Sequence of chain 1.F:
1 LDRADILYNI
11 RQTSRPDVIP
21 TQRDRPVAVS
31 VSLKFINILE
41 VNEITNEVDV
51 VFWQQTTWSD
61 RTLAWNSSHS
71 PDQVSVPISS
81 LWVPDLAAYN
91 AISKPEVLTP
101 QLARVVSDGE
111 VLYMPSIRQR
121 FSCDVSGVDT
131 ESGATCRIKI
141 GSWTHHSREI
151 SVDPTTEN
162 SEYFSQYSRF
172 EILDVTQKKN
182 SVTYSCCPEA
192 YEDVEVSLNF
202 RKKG

Binding-site contacts:
Ligand atom C4 contacts residue MET114 of chain 1.G at 4.3 Å (hydrophobic).
Ligand atom N10 contacts residue TYR192 of chain 1.F at 3.8 Å.
Ligand atom C6 contacts residue MET114 of chain 1.G at 3.2 Å (hydrophobic).
Ligand atom C3 contacts residue LEU112 of chain 1.G at 4.3 Å (hydrophobic).
Ligand atom C6 contacts residue TYR185 of chain 1.F at 3.7 Å (hydrophobic).
Ligand atom C8 contacts residue CYS188 of chain 1.F at 3.6 Å (hydrophobic).
Ligand atom C4A contacts residue MET114 of chain 1.G at 3.7 Å (hydrophobic).
Ligand atom C9 contacts residue LEU112 of chain 1.G at 4.4 Å (hydrophobic).
Ligand atom C8 contacts residue CYS187 of chain 1.F at 3.9 Å (hydrophobic).
Ligand atom C6A contacts residue TYR185 of chain 1.F at 3.7 Å (hydrophobic).
Ligand atom C7 contacts residue TYR185 of chain 1.F at 2.9 Å (hydrophobic).
Ligand atom C6A contacts residue MET114 of chain 1.G at 3.9 Å (hydrophobic).
Ligand atom C2 contacts residue LEU112 of chain 1.G at 3.6 Å (hydrophobic).
Ligand atom C6A contacts residue TYR192 of chain 1.F at 4.4 Å (hydrophobic).
Ligand atom C3 contacts residue THR144 of chain 1.F at 3.4 Å.
Ligand atom C1A contacts residue TRP143 of chain 1.F at 3.9 Å (hydrophobic).
Ligand atom C9 contacts residue CYS188 of chain 1.F at 3.4 Å (hydrophobic).
Ligand atom C8 contacts residue TYR192 of chain 1.F at 3.8 Å (hydrophobic).
Ligand atom C4 contacts residue THR144 of chain 1.F at 4.4 Å.
Ligand atom C5 contacts residue TRP143 of chain 1.F at 3.8 Å (hydrophobic).
Ligand atom C3 contacts residue TRP143 of chain 1.F at 2.8 Å (hydrophobic).
Ligand atom C10 contacts residue MET114 of chain 1.G at 4.4 Å (hydrophobic).
Ligand atom N1 contacts residue ARG104 of chain 1.G at 4.2 Å.
Ligand atom C2 contacts residue THR144 of chain 1.F at 3.7 Å.
Ligand atom C7 contacts residue TYR192 of chain 1.F at 4.1 Å (hydrophobic).
Ligand atom C2 contacts residue ARG104 of chain 1.G at 3.8 Å.
Ligand atom N1 contacts residue TRP143 of chain 1.F at 4.2 Å.
Ligand atom C9 contacts residue CYS187 of chain 1.F at 4.3 Å (hydrophobic).
Ligand atom C4A contacts residue TRP143 of chain 1.F at 3.2 Å (hydrophobic).
Ligand atom C2 contacts residue TRP143 of chain 1.F at 3.7 Å (hydrophobic).
Ligand atom C9 contacts residue TYR192 of chain 1.F at 3.7 Å (hydrophobic).
Ligand atom C5 contacts residue MET114 of chain 1.G at 3.1 Å (hydrophobic).
Ligand atom N10 contacts residue LEU112 of chain 1.G at 4.0 Å.
Ligand atom C1A contacts residue MET114 of chain 1.G at 4.3 Å (hydrophobic).
Ligand atom N1 contacts residue LEU112 of chain 1.G at 4.2 Å.
Ligand atom C4 contacts residue TRP143 of chain 1.F at 2.5 Å (hydrophobic).
Ligand atom C8 contacts residue TYR185 of chain 1.F at 3.6 Å (hydrophobic).

This small molecule binds to this protein.
Small molecule (SMILES): c1cnc2c(c1)ccc1cccnc12

Sequence of chain 1.G:
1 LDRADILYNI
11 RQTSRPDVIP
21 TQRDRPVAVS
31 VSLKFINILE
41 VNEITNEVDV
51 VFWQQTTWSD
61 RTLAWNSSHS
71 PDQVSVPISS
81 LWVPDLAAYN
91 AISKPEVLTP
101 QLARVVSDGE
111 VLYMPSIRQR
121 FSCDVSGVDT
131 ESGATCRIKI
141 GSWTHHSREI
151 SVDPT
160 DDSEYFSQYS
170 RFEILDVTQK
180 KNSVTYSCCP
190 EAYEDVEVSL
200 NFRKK